This small molecule binds to this protein.
Small molecule (SMILES): CC(=O)N[C@H]1[C@H](O[C@H]2[C@H](O)[C@@H](NC(C)=O)CO[C@@H]2CO)O[C@H](CO)[C@@H](O)[C@@H]1O

Binding-site contacts:
Ligand atom C8 contacts residue VAL291 of chain 1.C at 3.6 Å (hydrophobic).
Ligand atom C1 contacts residue VAL291 of chain 1.C at 4.0 Å (hydrophobic).
Ligand atom C1 contacts residue ASN292 of chain 1.C at 4.0 Å.
Ligand atom C7 contacts residue VAL291 of chain 1.C at 3.6 Å (hydrophobic).
Ligand atom C5 contacts residue ASN279 of chain 1.C at 3.6 Å.
Ligand atom C4 contacts residue ASN279 of chain 1.C at 4.2 Å.
Ligand atom N2 contacts residue VAL291 of chain 1.C at 2.9 Å (h-bond).
Ligand atom C3 contacts residue ASN279 of chain 1.C at 3.8 Å.
Ligand atom O5 contacts residue ASN279 of chain 1.C at 2.4 Å (h-bond).
Ligand atom C3 contacts residue VAL291 of chain 1.C at 4.3 Å (hydrophobic).
Ligand atom C7 contacts residue ASN279 of chain 1.C at 3.5 Å.
Ligand atom O7 contacts residue ASN279 of chain 1.C at 3.5 Å (h-bond).
Ligand atom O5 contacts residue ASN292 of chain 1.C at 4.3 Å.
Ligand atom C2 contacts residue VAL291 of chain 1.C at 3.9 Å (hydrophobic).
Ligand atom C5 contacts residue ASN292 of chain 1.C at 4.3 Å.
Ligand atom C8 contacts residue ASN290 of chain 1.C at 3.5 Å.
Ligand atom C2 contacts residue ASN279 of chain 1.C at 2.4 Å.
Ligand atom N2 contacts residue ASN279 of chain 1.C at 2.8 Å (h-bond).
Ligand atom C1 contacts residue ASN279 of chain 1.C at 1.4 Å.
Ligand atom C8 contacts residue SER39 of chain 1.C at 4.4 Å.

Sequence of chain 1.C:
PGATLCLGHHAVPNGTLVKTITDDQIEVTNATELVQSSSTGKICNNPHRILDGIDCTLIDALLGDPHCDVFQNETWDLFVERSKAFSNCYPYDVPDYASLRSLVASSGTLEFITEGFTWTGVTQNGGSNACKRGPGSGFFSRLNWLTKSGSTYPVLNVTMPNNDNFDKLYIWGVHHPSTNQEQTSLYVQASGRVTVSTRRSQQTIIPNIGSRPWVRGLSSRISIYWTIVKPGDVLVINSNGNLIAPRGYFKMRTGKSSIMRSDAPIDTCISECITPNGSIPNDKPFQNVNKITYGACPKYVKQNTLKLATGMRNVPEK